The small molecule below binds the protein below.
Small molecule (SMILES): Nc1ncnc2c1ncn2[C@@H]1O[C@H](CO[P](=O)(O)O[P](=O)(O)NP(=O)(O)O)[C@@H](O)[C@H]1O

Binding-site contacts:
Ligand atom O3G contacts residue GLY57 of chain 1.A at 3.1 Å.
Ligand atom O1B contacts residue ASN173 of chain 1.A at 3.8 Å.
Ligand atom O3' contacts residue ILE54 of chain 1.A at 3.9 Å.
Ligand atom O1A contacts residue ARG74 of chain 1.A at 2.5 Å (salt-bridge).
Ligand atom C8 contacts residue ASP185 of chain 1.A at 3.8 Å.
Ligand atom C2 contacts residue PHE123 of chain 1.A at 3.9 Å (hydrophobic).
Ligand atom C5' contacts residue GLY55 of chain 1.A at 3.7 Å.
Ligand atom PB contacts residue LYS172 of chain 1.A at 3.5 Å.
Ligand atom O5' contacts residue ARG74 of chain 1.A at 3.7 Å.
Ligand atom O2A contacts residue ASP185 of chain 1.A at 3.3 Å (salt-bridge).
Ligand atom C6 contacts residue ALA72 of chain 1.A at 3.7 Å (hydrophobic).
Ligand atom PA contacts residue ARG74 of chain 1.A at 3.5 Å.
Ligand atom N6 contacts residue SER122 of chain 1.A at 3.5 Å (h-bond).
Ligand atom C8 contacts residue ARG74 of chain 1.A at 3.9 Å.
Ligand atom C4 contacts residue PHE175 of chain 1.A at 3.8 Å (hydrophobic).
Ligand atom O1G contacts residue MG1 of chain 1.D at 3.6 Å.
Ligand atom O2A contacts residue ARG74 of chain 1.A at 3.1 Å (salt-bridge).
Ligand atom O2A contacts residue MG1 of chain 1.D at 2.3 Å.
Ligand atom N1 contacts residue CYS124 of chain 1.A at 3.7 Å.
Ligand atom O2' contacts residue PHE175 of chain 1.A at 3.9 Å.
Ligand atom N6 contacts residue THR184 of chain 1.A at 3.9 Å.
Ligand atom N3 contacts residue PHE175 of chain 1.A at 3.3 Å.
Ligand atom PA contacts residue MG1 of chain 1.D at 3.8 Å.
Ligand atom O1B contacts residue MG1 of chain 1.D at 3.1 Å.
Ligand atom N7 contacts residue ASP185 of chain 1.A at 3.8 Å.
Ligand atom O2B contacts residue LYS172 of chain 1.A at 3.1 Å.
Ligand atom O2G contacts residue ARG58 of chain 1.A at 3.0 Å (salt-bridge).
Ligand atom C2 contacts residue PHE175 of chain 1.A at 3.5 Å (hydrophobic).
Ligand atom O1B contacts residue LYS172 of chain 1.A at 3.3 Å.
Ligand atom C8 contacts residue VAL62 of chain 1.A at 3.9 Å (hydrophobic).
Ligand atom O2' contacts residue LYS172 of chain 1.A at 3.9 Å.
Ligand atom N3B contacts residue LYS172 of chain 1.A at 3.7 Å.
Ligand atom O4' contacts residue VAL62 of chain 1.A at 3.6 Å.
Ligand atom O4' contacts residue ILE54 of chain 1.A at 3.8 Å.
Ligand atom O5' contacts residue VAL62 of chain 1.A at 3.9 Å.
Ligand atom N3 contacts residue ILE54 of chain 1.A at 3.9 Å.
Ligand atom N6 contacts residue ALA72 of chain 1.A at 3.4 Å.
Ligand atom O3G contacts residue ARG58 of chain 1.A at 3.9 Å.
Ligand atom C4' contacts residue ILE54 of chain 1.A at 3.6 Å (hydrophobic).
Ligand atom N7 contacts residue THR184 of chain 1.A at 3.7 Å.

Sequence of chain 1.A:
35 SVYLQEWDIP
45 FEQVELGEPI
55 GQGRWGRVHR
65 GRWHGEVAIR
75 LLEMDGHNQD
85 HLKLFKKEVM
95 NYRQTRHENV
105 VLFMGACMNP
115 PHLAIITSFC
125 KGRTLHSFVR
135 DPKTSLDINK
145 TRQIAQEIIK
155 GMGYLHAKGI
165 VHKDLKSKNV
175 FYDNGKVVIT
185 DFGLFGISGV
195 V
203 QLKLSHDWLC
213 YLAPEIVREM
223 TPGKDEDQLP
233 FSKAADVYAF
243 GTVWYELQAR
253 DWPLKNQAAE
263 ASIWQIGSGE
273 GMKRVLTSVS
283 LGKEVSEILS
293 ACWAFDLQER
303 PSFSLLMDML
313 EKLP